Sequence of chain 1.C:
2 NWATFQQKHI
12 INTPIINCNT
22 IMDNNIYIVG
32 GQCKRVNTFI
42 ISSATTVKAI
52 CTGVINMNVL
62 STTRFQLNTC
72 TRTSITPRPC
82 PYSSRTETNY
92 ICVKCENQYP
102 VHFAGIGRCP

A small-molecule ligand and the protein it binds are described below.
Small molecule (SMILES): Nc1ccn([C@H]2C[C@H](O[P](=O)(O)OC[C@H]3O[C@@H](n4cnc5c(=O)nc(N)[nH]c54)C[C@@H]3O[P](=O)(O)OC[C@@H]3O[C@@H](n4cnc5c(N)ncnc54)C[C@H]3O)[C@@H](CO[P](=O)(O)O[C@H]3C[C@H](n4cnc5c(N)ncnc54)O[C@@H]3CO)O2)c(=O)n1

Binding-site contacts:
Ligand atom OP1 contacts residue PHE104 of chain 1.C at 3.8 Å.
Ligand atom O4' contacts residue PCA1 of chain 1.C at 3.7 Å.
Ligand atom OP1 contacts residue HIS103 of chain 1.C at 2.6 Å.
Ligand atom N1 contacts residue VAL102 of chain 1.C at 3.7 Å.
Ligand atom OP1 contacts residue HIS10 of chain 1.C at 2.7 Å (h-bond).
Ligand atom N3 contacts residue PHE104 of chain 1.C at 3.7 Å.
Ligand atom C8 contacts residue HIS103 of chain 1.C at 3.4 Å.
Ligand atom N3 contacts residue PCA1 of chain 1.C at 3.4 Å.
Ligand atom C2 contacts residue GLU97 of chain 1.C at 3.5 Å.
Ligand atom C5 contacts residue VAL37 of chain 1.C at 3.6 Å (hydrophobic).
Ligand atom C2 contacts residue THR39 of chain 1.C at 3.5 Å.
Ligand atom C6 contacts residue VAL37 of chain 1.C at 3.5 Å (hydrophobic).
Ligand atom OP2 contacts residue LYS9 of chain 1.C at 2.8 Å (salt-bridge).
Ligand atom O3' contacts residue LYS35 of chain 1.C at 3.0 Å (salt-bridge).
Ligand atom O2 contacts residue ASN38 of chain 1.C at 3.2 Å.
Ligand atom P contacts residue LYS35 of chain 1.C at 3.5 Å.
Ligand atom C1' contacts residue VAL37 of chain 1.C at 3.6 Å (hydrophobic).
Ligand atom N7 contacts residue HIS103 of chain 1.C at 3.5 Å.
Ligand atom O3' contacts residue PCA1 of chain 1.C at 3.5 Å.
Ligand atom O6 contacts residue LYS95 of chain 1.C at 3.2 Å.
Ligand atom O5' contacts residue HIS103 of chain 1.C at 3.1 Å (h-bond).
Ligand atom N2 contacts residue VAL102 of chain 1.C at 3.7 Å.
Ligand atom N1 contacts residue GLU97 of chain 1.C at 2.7 Å (salt-bridge).
Ligand atom C2 contacts residue PHE104 of chain 1.C at 3.8 Å (hydrophobic).
Ligand atom N3 contacts residue THR39 of chain 1.C at 2.7 Å (h-bond).
Ligand atom O6 contacts residue GLU97 of chain 1.C at 3.4 Å (salt-bridge).
Ligand atom N2 contacts residue PCA1 of chain 1.C at 3.4 Å (h-bond).
Ligand atom O2 contacts residue THR39 of chain 1.C at 2.8 Å (h-bond).
Ligand atom N2 contacts residue GLU97 of chain 1.C at 3.0 Å (salt-bridge).
Ligand atom OP2 contacts residue LYS35 of chain 1.C at 2.6 Å (salt-bridge).
Ligand atom O4' contacts residue HIS103 of chain 1.C at 3.4 Å (h-bond).
Ligand atom C4 contacts residue THR39 of chain 1.C at 3.5 Å.
Ligand atom C2' contacts residue PHE104 of chain 1.C at 3.6 Å (hydrophobic).
Ligand atom O2 contacts residue HIS10 of chain 1.C at 3.2 Å.
Ligand atom N4 contacts residue THR39 of chain 1.C at 3.4 Å (h-bond).
Ligand atom O4' contacts residue VAL37 of chain 1.C at 3.4 Å (h-bond).
Ligand atom O2 contacts residue VAL37 of chain 1.C at 3.8 Å.
Ligand atom C6 contacts residue GLU97 of chain 1.C at 3.5 Å.
Ligand atom C2 contacts residue VAL102 of chain 1.C at 3.8 Å (hydrophobic).
Ligand atom N1 contacts residue VAL37 of chain 1.C at 3.8 Å.